Binding-site contacts:
Ligand atom CM6 contacts residue LEU184 of chain 37.A at 3.0 Å (hydrophobic).
Ligand atom C2A contacts residue TYR144 of chain 37.A at 3.5 Å (hydrophobic).
Ligand atom CM4 contacts residue PHE179 of chain 37.A at 3.8 Å (hydrophobic).
Ligand atom C5 contacts residue MET214 of chain 37.A at 3.5 Å (hydrophobic).
Ligand atom C4 contacts residue TYR190 of chain 37.A at 3.4 Å (hydrophobic).
Ligand atom O1 contacts residue MET214 of chain 37.A at 3.5 Å (h-bond).
Ligand atom CM3 contacts residue TYR190 of chain 37.A at 3.5 Å (hydrophobic).
Ligand atom F1 contacts residue LEU217 of chain 37.A at 3.4 Å.
Ligand atom C1C contacts residue MET214 of chain 37.A at 3.5 Å (hydrophobic).
Ligand atom N3A contacts residue TYR144 of chain 37.A at 3.7 Å.
Ligand atom F2 contacts residue VAL168 of chain 37.A at 2.6 Å.
Ligand atom C1B contacts residue LEU181 of chain 37.A at 3.7 Å (hydrophobic).
Ligand atom F3 contacts residue TYR142 of chain 37.A at 2.8 Å.
Ligand atom CM2 contacts residue ILE122 of chain 37.A at 3.5 Å (hydrophobic).
Ligand atom C5B contacts residue TYR144 of chain 37.A at 3.5 Å (hydrophobic).
Ligand atom F3 contacts residue SER167 of chain 37.A at 3.8 Å.
Ligand atom N1A contacts residue PHE179 of chain 37.A at 3.7 Å.
Ligand atom CM4 contacts residue TYR142 of chain 37.A at 3.5 Å (hydrophobic).
Ligand atom C3A contacts residue TYR144 of chain 37.A at 3.4 Å (hydrophobic).
Ligand atom CM6 contacts residue TYR144 of chain 37.A at 3.3 Å (hydrophobic).
Ligand atom N3A contacts residue PHE179 of chain 37.A at 3.2 Å.
Ligand atom F1 contacts residue PHE179 of chain 37.A at 3.8 Å.
Ligand atom O1A contacts residue TYR144 of chain 37.A at 3.1 Å.
Ligand atom N1A contacts residue LEU181 of chain 37.A at 3.7 Å.
Ligand atom F2 contacts residue PHE179 of chain 37.A at 3.3 Å.
Ligand atom CM3 contacts residue ASN212 of chain 37.A at 3.5 Å.
Ligand atom C4B contacts residue LEU181 of chain 37.A at 3.5 Å (hydrophobic).
Ligand atom F3 contacts residue ALA166 of chain 37.A at 2.8 Å.
Ligand atom CM6 contacts residue MET214 of chain 37.A at 3.5 Å (hydrophobic).
Ligand atom C2A contacts residue PHE179 of chain 37.A at 3.6 Å (hydrophobic).
Ligand atom O1B contacts residue ILE98 of chain 37.A at 3.0 Å.
Ligand atom F2 contacts residue TYR142 of chain 37.A at 3.6 Å.
Ligand atom F1 contacts residue TYR142 of chain 37.A at 3.6 Å.
Ligand atom F3 contacts residue MET143 of chain 37.A at 3.3 Å.
Ligand atom N1A contacts residue TYR144 of chain 37.A at 3.1 Å.
Ligand atom C5B contacts residue LEU181 of chain 37.A at 3.4 Å (hydrophobic).
Ligand atom F3 contacts residue TYR144 of chain 37.A at 2.9 Å.
Ligand atom C6B contacts residue LEU181 of chain 37.A at 3.4 Å (hydrophobic).
Ligand atom C3A contacts residue PHE179 of chain 37.A at 3.4 Å (hydrophobic).
Ligand atom C1B contacts residue ILE98 of chain 37.A at 3.6 Å (hydrophobic).

Sequence of chain 37.C:
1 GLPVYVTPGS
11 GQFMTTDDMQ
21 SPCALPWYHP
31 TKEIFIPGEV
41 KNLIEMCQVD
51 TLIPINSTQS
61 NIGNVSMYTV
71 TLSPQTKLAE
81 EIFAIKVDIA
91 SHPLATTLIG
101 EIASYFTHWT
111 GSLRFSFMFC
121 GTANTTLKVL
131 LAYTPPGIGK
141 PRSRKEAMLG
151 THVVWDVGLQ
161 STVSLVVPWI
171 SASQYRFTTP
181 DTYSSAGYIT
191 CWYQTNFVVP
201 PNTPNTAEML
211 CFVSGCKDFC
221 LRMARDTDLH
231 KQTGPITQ

A small-molecule ligand and the protein it binds are described below.
Small molecule (SMILES): Cc1cc(CCCOc2c(C)cc(-c3noc(C(F)(F)F)n3)cc2C)on1

Sequence of chain 37.A:
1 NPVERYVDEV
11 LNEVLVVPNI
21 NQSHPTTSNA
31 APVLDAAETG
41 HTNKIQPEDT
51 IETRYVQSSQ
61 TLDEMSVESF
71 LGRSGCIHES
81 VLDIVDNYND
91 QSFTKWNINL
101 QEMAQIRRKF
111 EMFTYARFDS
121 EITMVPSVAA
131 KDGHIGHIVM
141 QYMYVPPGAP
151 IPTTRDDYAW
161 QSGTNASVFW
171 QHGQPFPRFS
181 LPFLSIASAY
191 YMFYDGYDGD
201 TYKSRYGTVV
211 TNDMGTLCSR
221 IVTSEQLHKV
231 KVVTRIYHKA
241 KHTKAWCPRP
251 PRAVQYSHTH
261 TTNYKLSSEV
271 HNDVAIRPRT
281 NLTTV